Sequence of chain 1.B:
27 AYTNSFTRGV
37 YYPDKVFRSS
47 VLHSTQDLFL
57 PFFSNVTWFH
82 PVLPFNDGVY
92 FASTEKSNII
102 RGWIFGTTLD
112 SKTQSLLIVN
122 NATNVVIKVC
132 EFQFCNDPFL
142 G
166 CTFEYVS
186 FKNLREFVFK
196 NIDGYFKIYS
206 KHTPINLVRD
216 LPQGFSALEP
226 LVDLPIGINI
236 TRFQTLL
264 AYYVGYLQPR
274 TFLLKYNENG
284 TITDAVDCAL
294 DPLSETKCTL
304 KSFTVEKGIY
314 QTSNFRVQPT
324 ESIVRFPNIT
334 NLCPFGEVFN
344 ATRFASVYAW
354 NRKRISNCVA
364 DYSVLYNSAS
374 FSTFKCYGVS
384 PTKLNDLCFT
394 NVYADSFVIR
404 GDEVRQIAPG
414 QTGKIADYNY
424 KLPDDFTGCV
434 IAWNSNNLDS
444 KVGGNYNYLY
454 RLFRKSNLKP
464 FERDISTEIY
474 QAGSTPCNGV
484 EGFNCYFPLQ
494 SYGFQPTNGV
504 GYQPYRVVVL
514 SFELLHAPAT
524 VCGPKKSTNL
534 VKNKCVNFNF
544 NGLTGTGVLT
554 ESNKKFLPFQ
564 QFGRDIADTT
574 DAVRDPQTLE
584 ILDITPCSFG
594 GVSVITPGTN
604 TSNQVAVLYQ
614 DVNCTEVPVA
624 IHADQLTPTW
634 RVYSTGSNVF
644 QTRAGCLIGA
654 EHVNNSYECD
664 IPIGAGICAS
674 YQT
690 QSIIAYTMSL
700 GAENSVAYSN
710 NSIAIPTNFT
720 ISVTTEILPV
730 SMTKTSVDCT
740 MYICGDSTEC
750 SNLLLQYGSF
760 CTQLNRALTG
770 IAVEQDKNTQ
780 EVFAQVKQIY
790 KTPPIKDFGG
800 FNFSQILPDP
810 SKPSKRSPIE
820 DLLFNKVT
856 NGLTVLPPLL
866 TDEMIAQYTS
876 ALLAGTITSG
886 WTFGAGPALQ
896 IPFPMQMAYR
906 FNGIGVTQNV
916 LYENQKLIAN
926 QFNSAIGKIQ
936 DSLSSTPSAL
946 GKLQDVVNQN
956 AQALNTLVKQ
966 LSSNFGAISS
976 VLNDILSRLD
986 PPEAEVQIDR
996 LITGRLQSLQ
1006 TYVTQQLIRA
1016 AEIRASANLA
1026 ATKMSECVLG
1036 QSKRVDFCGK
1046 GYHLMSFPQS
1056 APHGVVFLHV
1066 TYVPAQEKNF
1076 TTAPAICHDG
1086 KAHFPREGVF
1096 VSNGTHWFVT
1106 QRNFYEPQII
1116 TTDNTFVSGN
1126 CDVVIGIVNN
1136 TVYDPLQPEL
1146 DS

Binding-site contacts:
Ligand atom N2 contacts residue ASN801 of chain 1.B at 2.9 Å (h-bond).
Ligand atom C5 contacts residue SER803 of chain 1.B at 3.5 Å.
Ligand atom C1 contacts residue SER803 of chain 1.B at 3.4 Å.
Ligand atom C7 contacts residue ASN801 of chain 1.B at 3.8 Å.
Ligand atom O5 contacts residue SER803 of chain 1.B at 3.5 Å (h-bond).
Ligand atom C4 contacts residue ASN801 of chain 1.B at 4.2 Å.
Ligand atom O7 contacts residue ASN801 of chain 1.B at 4.3 Å.
Ligand atom C1 contacts residue ASN801 of chain 1.B at 1.4 Å.
Ligand atom C2 contacts residue ASN801 of chain 1.B at 2.4 Å.
Ligand atom O5 contacts residue ASN801 of chain 1.B at 2.3 Å (h-bond).
Ligand atom C5 contacts residue ASN801 of chain 1.B at 3.6 Å.
Ligand atom C6 contacts residue SER803 of chain 1.B at 4.3 Å.
Ligand atom C3 contacts residue ASN801 of chain 1.B at 3.8 Å.

This protein binds this small molecule.
Small molecule (SMILES): CC(=O)N[C@H]1[C@H](O[C@H]2[C@H](O)[C@@H](NC(C)=O)CO[C@@H]2CO)O[C@H](CO)[C@@H](O[C@@H]2O[C@H](CO)[C@@H](O)[C@H](O)[C@@H]2O)[C@@H]1O